Binding-site contacts:
Ligand atom S contacts residue TRP213 of chain 1.A at 4.5 Å.
Ligand atom S contacts residue THR203 of chain 1.A at 3.9 Å.
Ligand atom N contacts residue HIS124 of chain 1.A at 3.4 Å (h-bond).
Ligand atom N contacts residue HIS101 of chain 1.A at 3.3 Å (h-bond).
Ligand atom C3 contacts residue LEU202 of chain 1.A at 3.8 Å (hydrophobic).
Ligand atom C5 contacts residue THR204 of chain 1.A at 3.2 Å.
Ligand atom O1 contacts residue VAL126 of chain 1.A at 3.9 Å.
Ligand atom C2 contacts residue LEU202 of chain 1.A at 3.8 Å (hydrophobic).
Ligand atom C3 contacts residue GLN97 of chain 1.A at 4.2 Å.
Ligand atom C5 contacts residue THR203 of chain 1.A at 4.3 Å.
Ligand atom C contacts residue PHE135 of chain 1.A at 4.1 Å (hydrophobic).
Ligand atom O1 contacts residue HIS99 of chain 1.A at 3.3 Å.
Ligand atom C3 contacts residue HIS99 of chain 1.A at 4.0 Å.
Ligand atom C2 contacts residue GLN97 of chain 1.A at 3.8 Å.
Ligand atom C6 contacts residue THR204 of chain 1.A at 3.3 Å.
Ligand atom C4 contacts residue ZN1 of chain 1.B at 4.2 Å.
Ligand atom O contacts residue TRP213 of chain 1.A at 3.6 Å.
Ligand atom N contacts residue ZN1 of chain 1.B at 1.9 Å.
Ligand atom C4 contacts residue LEU202 of chain 1.A at 3.8 Å (hydrophobic).
Ligand atom S contacts residue HIS124 of chain 1.A at 3.9 Å.
Ligand atom C contacts residue LEU202 of chain 1.A at 4.4 Å (hydrophobic).
Ligand atom N contacts residue HIS99 of chain 1.A at 3.2 Å (h-bond).
Ligand atom S contacts residue ZN1 of chain 1.B at 3.0 Å.
Ligand atom O contacts residue ZN1 of chain 1.B at 4.1 Å.
Ligand atom C4 contacts residue HIS99 of chain 1.A at 4.0 Å.
Ligand atom C5 contacts residue LEU202 of chain 1.A at 3.8 Å (hydrophobic).
Ligand atom N contacts residue GLU111 of chain 1.A at 4.3 Å.
Ligand atom C1 contacts residue LEU202 of chain 1.A at 3.9 Å (hydrophobic).
Ligand atom C3 contacts residue VAL126 of chain 1.A at 3.7 Å (hydrophobic).
Ligand atom O contacts residue SER201 of chain 1.A at 4.1 Å.
Ligand atom O contacts residue LEU202 of chain 1.A at 3.3 Å.
Ligand atom O1 contacts residue TRP213 of chain 1.A at 4.0 Å.
Ligand atom N contacts residue THR203 of chain 1.A at 2.9 Å (h-bond).
Ligand atom O contacts residue THR203 of chain 1.A at 3.0 Å (h-bond).
Ligand atom S contacts residue HIS99 of chain 1.A at 3.9 Å.
Ligand atom O1 contacts residue ZN1 of chain 1.B at 3.0 Å.
Ligand atom O1 contacts residue VAL147 of chain 1.A at 3.9 Å.
Ligand atom O1 contacts residue HIS124 of chain 1.A at 3.4 Å (h-bond).
Ligand atom C2 contacts residue VAL126 of chain 1.A at 4.2 Å (hydrophobic).
Ligand atom C6 contacts residue LEU202 of chain 1.A at 3.8 Å (hydrophobic).

This protein binds this small molecule.
Small molecule (SMILES): Cc1ccc(S(N)(=O)=O)cc1

Sequence of chain 1.A:
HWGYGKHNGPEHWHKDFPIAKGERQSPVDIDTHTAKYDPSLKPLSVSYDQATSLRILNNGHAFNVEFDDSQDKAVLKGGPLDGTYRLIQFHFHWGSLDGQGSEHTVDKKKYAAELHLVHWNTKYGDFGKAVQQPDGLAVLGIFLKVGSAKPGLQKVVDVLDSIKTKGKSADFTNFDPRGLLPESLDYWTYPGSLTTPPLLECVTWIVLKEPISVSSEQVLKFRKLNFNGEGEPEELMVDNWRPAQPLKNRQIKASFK